Binding-site contacts:
Ligand atom C3' contacts residue GLU31 of chain 1.A at 3.5 Å.
Ligand atom C6 contacts residue LYS117 of chain 1.A at 3.6 Å.
Ligand atom PG contacts residue MG1 of chain 1.D at 3.2 Å.
Ligand atom O2B contacts residue SER17 of chain 1.A at 3.0 Å (h-bond).
Ligand atom O6 contacts residue SER145 of chain 1.A at 3.4 Å.
Ligand atom O3G contacts residue GLY12 of chain 1.A at 3.5 Å.
Ligand atom O6 contacts residue ASP119 of chain 1.A at 3.5 Å (salt-bridge).
Ligand atom C2' contacts residue VAL29 of chain 1.A at 3.5 Å (hydrophobic).
Ligand atom O1G contacts residue PRO34 of chain 1.A at 3.4 Å.
Ligand atom O6 contacts residue ALA146 of chain 1.A at 2.8 Å (h-bond).
Ligand atom O1A contacts residue SER17 of chain 1.A at 3.3 Å (h-bond).
Ligand atom O2' contacts residue VAL29 of chain 1.A at 2.7 Å (h-bond).
Ligand atom N2 contacts residue ASP119 of chain 1.A at 2.9 Å (salt-bridge).
Ligand atom C6 contacts residue ASP119 of chain 1.A at 3.6 Å.
Ligand atom O1B contacts residue VAL14 of chain 1.A at 3.2 Å (h-bond).
Ligand atom O3G contacts residue LYS16 of chain 1.A at 2.6 Å (salt-bridge).
Ligand atom O6 contacts residue ASN116 of chain 1.A at 3.4 Å (h-bond).
Ligand atom O2' contacts residue ASP30 of chain 1.A at 3.0 Å (salt-bridge).
Ligand atom O1B contacts residue LYS16 of chain 1.A at 2.8 Å (salt-bridge).
Ligand atom O4' contacts residue LYS117 of chain 1.A at 3.3 Å (salt-bridge).
Ligand atom O2G contacts residue MG1 of chain 1.D at 2.0 Å.
Ligand atom O2' contacts residue PHE28 of chain 1.A at 3.2 Å.
Ligand atom O2B contacts residue MG1 of chain 1.D at 2.1 Å.
Ligand atom N3B contacts residue MG1 of chain 1.D at 3.3 Å.
Ligand atom O1B contacts residue GLY15 of chain 1.A at 3.0 Å (h-bond).
Ligand atom O3G contacts residue GLY60 of chain 1.A at 2.8 Å (h-bond).
Ligand atom O1B contacts residue GLY13 of chain 1.A at 3.5 Å (h-bond).
Ligand atom O1A contacts residue ALA18 of chain 1.A at 2.8 Å (h-bond).
Ligand atom N1 contacts residue ASP119 of chain 1.A at 2.8 Å (salt-bridge).
Ligand atom O2G contacts residue THR35 of chain 1.A at 2.9 Å (h-bond).
Ligand atom O3' contacts residue ASP30 of chain 1.A at 2.8 Å (salt-bridge).
Ligand atom O1A contacts residue GLY15 of chain 1.A at 3.3 Å.
Ligand atom O6 contacts residue LYS117 of chain 1.A at 3.4 Å.
Ligand atom O6 contacts residue LYS147 of chain 1.A at 3.6 Å (salt-bridge).
Ligand atom O2B contacts residue LYS16 of chain 1.A at 3.5 Å (salt-bridge).
Ligand atom PB contacts residue LYS16 of chain 1.A at 3.6 Å.
Ligand atom O3A contacts residue GLY15 of chain 1.A at 3.2 Å (h-bond).
Ligand atom N7 contacts residue ASN116 of chain 1.A at 3.1 Å (h-bond).
Ligand atom PB contacts residue MG1 of chain 1.D at 3.2 Å.
Ligand atom N3B contacts residue GLY13 of chain 1.A at 3.1 Å (h-bond).

Sequence of chain 1.A:
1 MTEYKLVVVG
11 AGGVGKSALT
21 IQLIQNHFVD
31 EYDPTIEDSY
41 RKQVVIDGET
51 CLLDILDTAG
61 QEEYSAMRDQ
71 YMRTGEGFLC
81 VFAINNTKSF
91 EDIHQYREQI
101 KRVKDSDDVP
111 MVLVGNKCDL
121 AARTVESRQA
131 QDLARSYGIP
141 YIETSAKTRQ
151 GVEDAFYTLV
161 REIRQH

A protein and the small-molecule ligand that binds it are described below.
Small molecule (SMILES): Nc1nc2c(ncn2[C@@H]2O[C@H](CO[P](=O)(O)O[P](=O)(O)NP(=O)(O)O)[C@@H](O)[C@H]2O)c(=O)[nH]1